Binding-site contacts:
Ligand atom C20 contacts residue MET125 of chain 1.B at 3.8 Å (hydrophobic).
Ligand atom C13 contacts residue ALA54 of chain 1.B at 3.6 Å (hydrophobic).
Ligand atom C16 contacts residue LEU50 of chain 1.B at 3.8 Å (hydrophobic).
Ligand atom C3 contacts residue PHE108 of chain 1.B at 3.7 Å (hydrophobic).
Ligand atom C5 contacts residue LEU91 of chain 1.B at 3.9 Å (hydrophobic).
Ligand atom C15 contacts residue THR51 of chain 1.B at 3.4 Å.
Ligand atom C6 contacts residue ARG98 of chain 1.B at 4.0 Å.
Ligand atom C14 contacts residue LEU229 of chain 1.B at 4.1 Å (hydrophobic).
Ligand atom C7 contacts residue LEU50 of chain 1.B at 4.1 Å (hydrophobic).
Ligand atom C1 contacts residue MET92 of chain 1.B at 3.7 Å (hydrophobic).
Ligand atom C1 contacts residue LEU132 of chain 1.B at 3.7 Å (hydrophobic).
Ligand atom C19 contacts residue LEU50 of chain 1.B at 4.1 Å (hydrophobic).
Ligand atom C14 contacts residue ALA54 of chain 1.B at 4.0 Å (hydrophobic).
Ligand atom C12 contacts residue ALA54 of chain 1.B at 3.7 Å (hydrophobic).
Ligand atom C13 contacts residue TRP87 of chain 1.B at 3.9 Å (hydrophobic).
Ligand atom C8 contacts residue ALA54 of chain 1.B at 4.0 Å (hydrophobic).
Ligand atom C22 contacts residue HIS228 of chain 1.B at 4.1 Å.
Ligand atom C11 contacts residue LEU50 of chain 1.B at 3.9 Å (hydrophobic).
Ligand atom O4 contacts residue LEU229 of chain 1.B at 3.2 Å.
Ligand atom O1 contacts residue GLU57 of chain 1.B at 2.5 Å (salt-bridge).
Ligand atom C2 contacts residue PHE108 of chain 1.B at 4.0 Å (hydrophobic).
Ligand atom O4 contacts residue HIS228 of chain 1.B at 3.6 Å.
Ligand atom C4 contacts residue PHE108 of chain 1.B at 3.6 Å (hydrophobic).
Ligand atom O1 contacts residue ARG98 of chain 1.B at 3.0 Å (salt-bridge).
Ligand atom O1 contacts residue LEU91 of chain 1.B at 4.0 Å.
Ligand atom C9 contacts residue PHE108 of chain 1.B at 3.8 Å (hydrophobic).
Ligand atom C6 contacts residue GLU57 of chain 1.B at 3.4 Å.
Ligand atom O2 contacts residue LEU50 of chain 1.B at 3.3 Å.
Ligand atom C16 contacts residue THR51 of chain 1.B at 3.8 Å.
Ligand atom C5 contacts residue PHE108 of chain 1.B at 4.0 Å (hydrophobic).
Ligand atom C21 contacts residue HIS228 of chain 1.B at 3.5 Å.
Ligand atom C15 contacts residue LEU229 of chain 1.B at 3.8 Å (hydrophobic).
Ligand atom C7 contacts residue LEU53 of chain 1.B at 4.1 Å (hydrophobic).
Ligand atom O4 contacts residue GLY225 of chain 1.B at 3.0 Å (h-bond).
Ligand atom C3 contacts residue LEU95 of chain 1.B at 3.8 Å (hydrophobic).
Ligand atom C1 contacts residue ILE128 of chain 1.B at 4.1 Å (hydrophobic).
Ligand atom C22 contacts residue LEU229 of chain 1.B at 4.1 Å (hydrophobic).
Ligand atom C7 contacts residue GLU57 of chain 1.B at 3.5 Å.
Ligand atom C8 contacts residue LEU50 of chain 1.B at 3.6 Å (hydrophobic).
Ligand atom C10 contacts residue PHE108 of chain 1.B at 4.1 Å (hydrophobic).

Sequence of chain 1.B:
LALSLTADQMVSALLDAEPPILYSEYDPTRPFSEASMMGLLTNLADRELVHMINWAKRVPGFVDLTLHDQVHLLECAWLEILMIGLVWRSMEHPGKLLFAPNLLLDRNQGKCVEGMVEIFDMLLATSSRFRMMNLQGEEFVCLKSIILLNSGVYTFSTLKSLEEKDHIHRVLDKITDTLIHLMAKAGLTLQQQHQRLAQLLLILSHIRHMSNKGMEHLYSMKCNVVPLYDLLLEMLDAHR

This small molecule binds to this protein.
Small molecule (SMILES): Cc1cc2cc(O)ccc2c(Oc2ccc(O)cc2)c1-c1cccc(O)c1